Binding-site contacts:
Ligand atom C5 contacts residue ASN160 of chain 1.C at 3.6 Å.
Ligand atom N2 contacts residue ASN160 of chain 1.C at 2.5 Å (h-bond).
Ligand atom O7 contacts residue ASN159 of chain 1.C at 2.6 Å (h-bond).
Ligand atom C3 contacts residue ASN160 of chain 1.C at 3.8 Å.
Ligand atom C1 contacts residue ASN160 of chain 1.C at 1.4 Å.
Ligand atom C7 contacts residue ASN160 of chain 1.C at 3.2 Å.
Ligand atom C8 contacts residue ASN160 of chain 1.C at 3.5 Å.
Ligand atom O5 contacts residue ASN160 of chain 1.C at 2.3 Å (h-bond).
Ligand atom O7 contacts residue ASN160 of chain 1.C at 4.2 Å.
Ligand atom C2 contacts residue ASN160 of chain 1.C at 2.5 Å.
Ligand atom C7 contacts residue ASN159 of chain 1.C at 3.7 Å.
Ligand atom C4 contacts residue ASN160 of chain 1.C at 4.2 Å.
Ligand atom C8 contacts residue ASN159 of chain 1.C at 4.3 Å.

Sequence of chain 1.C:
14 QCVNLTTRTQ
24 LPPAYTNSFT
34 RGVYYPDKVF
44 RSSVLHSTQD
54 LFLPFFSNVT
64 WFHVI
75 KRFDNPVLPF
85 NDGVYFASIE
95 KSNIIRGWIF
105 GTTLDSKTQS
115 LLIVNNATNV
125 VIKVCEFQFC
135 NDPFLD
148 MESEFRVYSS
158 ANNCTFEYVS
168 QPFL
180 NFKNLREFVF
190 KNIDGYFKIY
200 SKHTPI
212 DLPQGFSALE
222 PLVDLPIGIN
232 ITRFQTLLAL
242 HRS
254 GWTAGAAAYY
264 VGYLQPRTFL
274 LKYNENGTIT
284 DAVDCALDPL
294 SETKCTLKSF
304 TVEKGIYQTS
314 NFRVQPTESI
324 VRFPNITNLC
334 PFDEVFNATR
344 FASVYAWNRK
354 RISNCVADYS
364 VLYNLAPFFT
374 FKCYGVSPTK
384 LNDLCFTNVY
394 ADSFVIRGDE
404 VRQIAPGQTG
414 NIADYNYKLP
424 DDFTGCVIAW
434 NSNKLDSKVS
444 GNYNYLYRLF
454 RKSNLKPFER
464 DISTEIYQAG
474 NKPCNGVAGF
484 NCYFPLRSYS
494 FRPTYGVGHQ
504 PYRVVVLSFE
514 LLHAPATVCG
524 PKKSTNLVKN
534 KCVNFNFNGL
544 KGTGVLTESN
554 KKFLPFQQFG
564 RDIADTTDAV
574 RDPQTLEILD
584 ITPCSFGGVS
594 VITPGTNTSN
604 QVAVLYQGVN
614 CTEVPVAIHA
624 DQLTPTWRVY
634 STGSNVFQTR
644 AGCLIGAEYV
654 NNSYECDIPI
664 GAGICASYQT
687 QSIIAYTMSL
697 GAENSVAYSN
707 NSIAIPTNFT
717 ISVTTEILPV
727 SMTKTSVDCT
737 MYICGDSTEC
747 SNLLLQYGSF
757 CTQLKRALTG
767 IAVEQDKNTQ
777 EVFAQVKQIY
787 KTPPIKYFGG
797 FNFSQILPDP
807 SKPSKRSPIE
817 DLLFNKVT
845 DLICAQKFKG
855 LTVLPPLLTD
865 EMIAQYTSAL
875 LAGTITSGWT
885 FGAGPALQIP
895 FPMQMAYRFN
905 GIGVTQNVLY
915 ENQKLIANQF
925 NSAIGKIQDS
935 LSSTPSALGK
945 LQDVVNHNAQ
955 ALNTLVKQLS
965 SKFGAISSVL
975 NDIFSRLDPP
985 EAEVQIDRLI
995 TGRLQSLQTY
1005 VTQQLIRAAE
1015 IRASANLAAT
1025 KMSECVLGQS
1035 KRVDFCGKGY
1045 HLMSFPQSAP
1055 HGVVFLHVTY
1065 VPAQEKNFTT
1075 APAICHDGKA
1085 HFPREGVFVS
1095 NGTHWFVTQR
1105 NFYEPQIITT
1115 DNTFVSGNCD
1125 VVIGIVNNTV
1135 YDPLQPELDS

This small molecule binds to this protein.
Small molecule (SMILES): CC(=O)N[C@@H]1[C@@H](O)[C@H](O)[C@@H](CO)O[C@H]1O